The protein below binds the small molecule below.
Small molecule (SMILES): CC(=O)N[C@@H]1[C@@H](O)[C@H](O)[C@@H](CO)O[C@H]1O

Sequence of chain 1.A:
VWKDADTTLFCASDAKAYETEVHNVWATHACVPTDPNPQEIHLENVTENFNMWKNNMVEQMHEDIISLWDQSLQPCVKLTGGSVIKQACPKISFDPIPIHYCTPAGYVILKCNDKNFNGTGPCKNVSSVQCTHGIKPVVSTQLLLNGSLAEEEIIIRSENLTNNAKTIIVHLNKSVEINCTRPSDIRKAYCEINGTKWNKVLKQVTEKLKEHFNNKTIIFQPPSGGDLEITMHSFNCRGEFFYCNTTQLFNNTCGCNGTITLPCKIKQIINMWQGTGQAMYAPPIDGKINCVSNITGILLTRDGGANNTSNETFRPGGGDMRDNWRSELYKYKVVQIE

Binding-site contacts:
Ligand atom N2 contacts residue ASN204 of chain 1.A at 2.8 Å (h-bond).
Ligand atom O5 contacts residue LYS207 of chain 1.A at 3.3 Å.
Ligand atom C1 contacts residue ASN204 of chain 1.A at 1.4 Å.
Ligand atom O6 contacts residue LYS207 of chain 1.A at 3.0 Å.
Ligand atom O5 contacts residue ASN204 of chain 1.A at 2.3 Å (h-bond).
Ligand atom C5 contacts residue LYS207 of chain 1.A at 3.8 Å.
Ligand atom C2 contacts residue ASN204 of chain 1.A at 2.4 Å.
Ligand atom C1 contacts residue LYS207 of chain 1.A at 4.0 Å.
Ligand atom N2 contacts residue THR206 of chain 1.A at 4.3 Å.
Ligand atom C8 contacts residue ASN204 of chain 1.A at 4.0 Å.
Ligand atom C6 contacts residue LYS207 of chain 1.A at 3.7 Å.
Ligand atom C1 contacts residue THR206 of chain 1.A at 4.0 Å.
Ligand atom C5 contacts residue ASN204 of chain 1.A at 3.6 Å.
Ligand atom C4 contacts residue ASN204 of chain 1.A at 4.1 Å.
Ligand atom C3 contacts residue ASN204 of chain 1.A at 3.7 Å.
Ligand atom C8 contacts residue THR276 of chain 1.A at 3.7 Å.
Ligand atom C7 contacts residue ASN204 of chain 1.A at 3.8 Å.